Sequence of chain 1.B:
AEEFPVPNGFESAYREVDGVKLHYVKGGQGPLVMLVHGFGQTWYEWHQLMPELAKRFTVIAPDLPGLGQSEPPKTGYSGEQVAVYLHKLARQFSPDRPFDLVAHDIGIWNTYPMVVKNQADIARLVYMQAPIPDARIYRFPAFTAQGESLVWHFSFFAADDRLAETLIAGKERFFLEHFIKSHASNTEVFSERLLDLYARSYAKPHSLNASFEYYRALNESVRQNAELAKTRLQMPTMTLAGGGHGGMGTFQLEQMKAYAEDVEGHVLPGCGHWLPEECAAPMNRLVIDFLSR

A small-molecule ligand and the protein it binds are described below.
Small molecule (SMILES): C=C[C@H]1CC[C@@H](O)[C@H](O)C1

Binding-site contacts:
Ligand atom C1 contacts residue ASP105 of chain 1.B at 2.4 Å.
Ligand atom C5 contacts residue HIS153 of chain 1.B at 3.8 Å.
Ligand atom C4 contacts residue ASP105 of chain 1.B at 3.0 Å.
Ligand atom C1 contacts residue DVH1 of chain 1.H at 1.0 Å.
Ligand atom C5 contacts residue ASP105 of chain 1.B at 2.5 Å.
Ligand atom C2 contacts residue PHE154 of chain 1.B at 3.8 Å (hydrophobic).
Ligand atom C2 contacts residue ALA130 of chain 1.B at 4.0 Å (hydrophobic).
Ligand atom C8 contacts residue VAL151 of chain 1.B at 4.0 Å (hydrophobic).
Ligand atom C6 contacts residue ASP105 of chain 1.B at 1.5 Å.
Ligand atom O1 contacts residue ASP105 of chain 1.B at 3.7 Å.
Ligand atom C3 contacts residue ASP105 of chain 1.B at 3.5 Å.
Ligand atom C2 contacts residue DVH1 of chain 1.H at 0.6 Å.
Ligand atom C1 contacts residue PHE154 of chain 1.B at 4.1 Å (hydrophobic).
Ligand atom C5 contacts residue DVH1 of chain 1.H at 0.5 Å.
Ligand atom O1 contacts residue PHE154 of chain 1.B at 3.3 Å.
Ligand atom C6 contacts residue HIS153 of chain 1.B at 4.2 Å.
Ligand atom C3 contacts residue HIS153 of chain 1.B at 4.0 Å.
Ligand atom C1 contacts residue TYR215 of chain 1.B at 3.5 Å (hydrophobic).
Ligand atom C7 contacts residue HIS183 of chain 1.B at 3.9 Å.
Ligand atom O1 contacts residue TYR215 of chain 1.B at 2.7 Å (h-bond).
Ligand atom O1 contacts residue DVH1 of chain 1.H at 1.0 Å (h-bond).
Ligand atom C2 contacts residue ASP105 of chain 1.B at 3.0 Å.
Ligand atom C7 contacts residue HIS273 of chain 1.B at 3.9 Å.
Ligand atom O1 contacts residue HIS153 of chain 1.B at 2.8 Å (h-bond).
Ligand atom C2 contacts residue TRP109 of chain 1.B at 4.1 Å (hydrophobic).
Ligand atom C1 contacts residue HIS153 of chain 1.B at 3.9 Å.
Ligand atom C3 contacts residue DVH1 of chain 1.H at 0.6 Å.
Ligand atom C6 contacts residue DVH1 of chain 1.H at 0.8 Å.
Ligand atom C8 contacts residue LEU150 of chain 1.B at 3.4 Å (hydrophobic).
Ligand atom C3 contacts residue PHE154 of chain 1.B at 3.9 Å (hydrophobic).
Ligand atom C7 contacts residue HIS153 of chain 1.B at 4.1 Å.
Ligand atom C4 contacts residue HIS273 of chain 1.B at 3.5 Å.
Ligand atom C8 contacts residue MET248 of chain 1.B at 4.1 Å (hydrophobic).
Ligand atom C5 contacts residue HIS273 of chain 1.B at 3.6 Å.
Ligand atom C6 contacts residue TYR215 of chain 1.B at 3.9 Å (hydrophobic).
Ligand atom C4 contacts residue DVH1 of chain 1.H at 1.0 Å.
Ligand atom C8 contacts residue DVH1 of chain 1.H at 2.2 Å.
Ligand atom C1 contacts residue ILE106 of chain 1.B at 4.1 Å (hydrophobic).
Ligand atom C6 contacts residue HIS273 of chain 1.B at 4.0 Å.
Ligand atom C7 contacts residue DVH1 of chain 1.H at 1.5 Å.